This protein binds this small molecule.
Small molecule (SMILES): CN1CC(c2ccccc2)N=C1COc1nc(N2CCOCC2)c2cc(Cl)ccc2n1

Binding-site contacts:
Ligand atom C25 contacts residue TYR247 of chain 1.A at 3.7 Å (hydrophobic).
Ligand atom C18 contacts residue PHE283 of chain 1.A at 3.8 Å (hydrophobic).
Ligand atom N20 contacts residue MET267 of chain 1.A at 3.3 Å.
Ligand atom C22 contacts residue MET267 of chain 1.A at 3.3 Å (hydrophobic).
Ligand atom N10 contacts residue PHE283 of chain 1.A at 3.6 Å.
Ligand atom C5 contacts residue GLN280 of chain 1.A at 3.7 Å.
Ligand atom C1 contacts residue VAL232 of chain 1.A at 3.5 Å (hydrophobic).
Ligand atom C22 contacts residue GLY279 of chain 1.A at 3.4 Å.
Ligand atom C30 contacts residue MET267 of chain 1.A at 3.3 Å (hydrophobic).
Ligand atom C7 contacts residue PHE283 of chain 1.A at 3.5 Å (hydrophobic).
Ligand atom N23 contacts residue TYR247 of chain 1.A at 2.7 Å (h-bond).
Ligand atom N8 contacts residue PHE283 of chain 1.A at 3.6 Å.
Ligand atom N8 contacts residue PHE250 of chain 1.A at 3.7 Å.
Ligand atom C4 contacts residue GLN280 of chain 1.A at 3.5 Å.
Ligand atom N20 contacts residue GLY279 of chain 1.A at 3.5 Å (h-bond).
Ligand atom N10 contacts residue GLN280 of chain 1.A at 2.9 Å (h-bond).
Ligand atom C29 contacts residue MET267 of chain 1.A at 3.7 Å (hydrophobic).
Ligand atom C18 contacts residue GLN280 of chain 1.A at 3.1 Å.
Ligand atom C19 contacts residue TYR247 of chain 1.A at 3.5 Å (hydrophobic).
Ligand atom C21 contacts residue MET267 of chain 1.A at 3.3 Å (hydrophobic).
Ligand atom C27 contacts residue GLU275 of chain 1.A at 3.5 Å.
Ligand atom O12 contacts residue PHE250 of chain 1.A at 3.7 Å.
Ligand atom C18 contacts residue TYR247 of chain 1.A at 3.4 Å (hydrophobic).
Ligand atom N23 contacts residue MET267 of chain 1.A at 3.5 Å.
Ligand atom C5 contacts residue PHE283 of chain 1.A at 3.5 Å (hydrophobic).
Ligand atom C24 contacts residue GLY279 of chain 1.A at 3.6 Å.
Ligand atom C24 contacts residue MET267 of chain 1.A at 3.6 Å (hydrophobic).
Ligand atom C28 contacts residue MET267 of chain 1.A at 3.6 Å (hydrophobic).
Ligand atom CL31 contacts residue TYR78 of chain 1.A at 3.6 Å.
Ligand atom C26 contacts residue GLU275 of chain 1.A at 3.6 Å.
Ligand atom N23 contacts residue GLY279 of chain 1.A at 3.6 Å.
Ligand atom CL31 contacts residue SER231 of chain 1.A at 3.7 Å.
Ligand atom CL31 contacts residue LEU229 of chain 1.A at 3.5 Å.
Ligand atom C28 contacts residue PRO266 of chain 1.A at 3.5 Å (hydrophobic).
Ligand atom C19 contacts residue GLY279 of chain 1.A at 3.4 Å.
Ligand atom C1 contacts residue ILE246 of chain 1.A at 3.5 Å (hydrophobic).
Ligand atom C6 contacts residue PHE283 of chain 1.A at 3.4 Å (hydrophobic).
Ligand atom C2 contacts residue ILE246 of chain 1.A at 3.6 Å (hydrophobic).
Ligand atom C27 contacts residue PRO266 of chain 1.A at 3.7 Å (hydrophobic).
Ligand atom C9 contacts residue PHE283 of chain 1.A at 3.7 Å (hydrophobic).

Sequence of chain 1.A:
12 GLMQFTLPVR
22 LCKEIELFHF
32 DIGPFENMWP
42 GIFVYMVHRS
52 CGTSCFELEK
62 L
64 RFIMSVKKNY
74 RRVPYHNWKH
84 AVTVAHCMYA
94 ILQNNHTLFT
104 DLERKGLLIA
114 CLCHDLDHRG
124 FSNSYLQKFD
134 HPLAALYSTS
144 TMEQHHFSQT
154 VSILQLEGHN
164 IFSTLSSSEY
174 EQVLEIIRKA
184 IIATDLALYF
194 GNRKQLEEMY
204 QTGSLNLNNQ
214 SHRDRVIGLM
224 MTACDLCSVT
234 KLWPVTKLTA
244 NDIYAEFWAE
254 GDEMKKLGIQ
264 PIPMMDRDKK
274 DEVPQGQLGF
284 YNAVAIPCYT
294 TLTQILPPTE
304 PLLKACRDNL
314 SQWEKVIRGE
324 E